The small molecule below binds the protein below.
Small molecule (SMILES): CC(=O)N[C@H]1[C@H](O[C@H]2[C@H](O)[C@@H](NC(C)=O)CO[C@@H]2CO)O[C@H](CO)[C@@H](O)[C@@H]1O

Sequence of chain 1.C:
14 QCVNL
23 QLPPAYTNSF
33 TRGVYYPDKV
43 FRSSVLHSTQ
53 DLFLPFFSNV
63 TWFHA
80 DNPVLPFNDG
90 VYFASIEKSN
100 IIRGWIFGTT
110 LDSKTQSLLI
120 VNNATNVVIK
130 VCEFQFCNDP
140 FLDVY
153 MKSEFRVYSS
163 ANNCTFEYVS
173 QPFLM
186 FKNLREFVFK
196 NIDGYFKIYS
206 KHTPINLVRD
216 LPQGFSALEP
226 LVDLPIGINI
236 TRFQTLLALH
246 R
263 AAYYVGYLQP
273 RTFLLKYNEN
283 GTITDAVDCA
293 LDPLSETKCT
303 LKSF

Binding-site contacts:
Ligand atom C5 contacts residue ASN122 of chain 1.C at 3.8 Å.
Ligand atom O3 contacts residue THR124 of chain 1.C at 4.5 Å.
Ligand atom C4 contacts residue ASN122 of chain 1.C at 4.3 Å.
Ligand atom C7 contacts residue ASN122 of chain 1.C at 3.4 Å.
Ligand atom C3 contacts residue ASN125 of chain 1.C at 4.5 Å.
Ligand atom C6 contacts residue VAL127 of chain 1.C at 3.7 Å (hydrophobic).
Ligand atom O6 contacts residue VAL127 of chain 1.C at 4.2 Å.
Ligand atom O5 contacts residue VAL127 of chain 1.C at 3.6 Å.
Ligand atom C8 contacts residue ASN122 of chain 1.C at 4.3 Å.
Ligand atom C7 contacts residue THR124 of chain 1.C at 4.0 Å.
Ligand atom C3 contacts residue THR124 of chain 1.C at 4.0 Å.
Ligand atom C1 contacts residue ASN122 of chain 1.C at 1.5 Å.
Ligand atom O6 contacts residue VAL171 of chain 1.C at 4.2 Å.
Ligand atom N2 contacts residue ASN122 of chain 1.C at 2.9 Å (h-bond).
Ligand atom C8 contacts residue ALA123 of chain 1.C at 3.8 Å (hydrophobic).
Ligand atom C3 contacts residue ASN122 of chain 1.C at 3.9 Å.
Ligand atom O7 contacts residue ASN122 of chain 1.C at 3.6 Å (h-bond).
Ligand atom C8 contacts residue VAL171 of chain 1.C at 4.1 Å (hydrophobic).
Ligand atom N2 contacts residue THR124 of chain 1.C at 3.1 Å (h-bond).
Ligand atom C5 contacts residue VAL127 of chain 1.C at 4.0 Å (hydrophobic).
Ligand atom C1 contacts residue THR124 of chain 1.C at 4.1 Å.
Ligand atom C8 contacts residue THR124 of chain 1.C at 4.1 Å.
Ligand atom C2 contacts residue ASN122 of chain 1.C at 2.5 Å.
Ligand atom C2 contacts residue THR124 of chain 1.C at 3.9 Å.
Ligand atom C1 contacts residue ASN125 of chain 1.C at 4.4 Å.
Ligand atom O5 contacts residue ASN122 of chain 1.C at 2.4 Å (h-bond).